A small-molecule ligand and the protein it binds are described below.
Small molecule (SMILES): COc1ccc(Oc2cccc([C@@H](C)Nc3nc4n(n3)C(=O)CC(C)=N4)c2)cc1

Sequence of chain 4.B:
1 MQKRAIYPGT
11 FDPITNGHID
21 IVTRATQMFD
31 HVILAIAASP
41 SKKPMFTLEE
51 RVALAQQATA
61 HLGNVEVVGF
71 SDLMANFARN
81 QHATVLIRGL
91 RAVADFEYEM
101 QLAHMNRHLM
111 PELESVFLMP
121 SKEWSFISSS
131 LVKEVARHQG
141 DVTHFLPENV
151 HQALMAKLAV

Binding-site contacts:
Ligand atom C14 contacts residue SER71 of chain 4.B at 3.5 Å.
Ligand atom C8 contacts residue ALA37 of chain 4.B at 3.7 Å (hydrophobic).
Ligand atom C19 contacts residue VAL135 of chain 9.B at 3.8 Å (hydrophobic).
Ligand atom C contacts residue LEU102 of chain 4.B at 3.8 Å (hydrophobic).
Ligand atom C15 contacts residue MET74 of chain 4.B at 3.8 Å (hydrophobic).
Ligand atom C9 contacts residue ALA37 of chain 4.B at 3.8 Å (hydrophobic).
Ligand atom C14 contacts residue SER39 of chain 4.B at 3.4 Å.
Ligand atom C4 contacts residue PG41 of chain 4.N at 3.8 Å.
Ligand atom C contacts residue GLU99 of chain 4.B at 3.7 Å.
Ligand atom N3 contacts residue LEU73 of chain 4.B at 3.5 Å.
Ligand atom C9 contacts residue THR10 of chain 4.B at 3.6 Å.
Ligand atom C12 contacts residue PHE70 of chain 4.B at 3.7 Å (hydrophobic).
Ligand atom C10 contacts residue ALA37 of chain 4.B at 3.8 Å (hydrophobic).
Ligand atom C9 contacts residue PG41 of chain 4.N at 3.7 Å.
Ligand atom C2 contacts residue ARG88 of chain 4.B at 3.6 Å.
Ligand atom O contacts residue ASN106 of chain 4.B at 3.1 Å (h-bond).
Ligand atom C11 contacts residue ALA37 of chain 4.B at 3.8 Å (hydrophobic).
Ligand atom C contacts residue ASN106 of chain 4.B at 3.4 Å.
Ligand atom N contacts residue HIS138 of chain 9.B at 3.8 Å.
Ligand atom C14 contacts residue ASP72 of chain 4.B at 3.4 Å.
Ligand atom N4 contacts residue LEU73 of chain 4.B at 3.4 Å.
Ligand atom N contacts residue ASP72 of chain 4.B at 3.2 Å (salt-bridge).
Ligand atom C contacts residue ARG88 of chain 4.B at 3.4 Å.
Ligand atom C6 contacts residue MET74 of chain 4.B at 3.8 Å (hydrophobic).
Ligand atom C12 contacts residue ALA37 of chain 4.B at 3.6 Å (hydrophobic).
Ligand atom N4 contacts residue MET74 of chain 4.B at 2.9 Å (h-bond).
Ligand atom O contacts residue MET74 of chain 4.B at 3.8 Å.
Ligand atom C7 contacts residue ALA37 of chain 4.B at 3.6 Å (hydrophobic).
Ligand atom C10 contacts residue SER39 of chain 4.B at 3.8 Å.
Ligand atom O2 contacts residue GLU134 of chain 9.B at 3.6 Å.
Ligand atom C20 contacts residue LEU73 of chain 4.B at 3.7 Å (hydrophobic).
Ligand atom O1 contacts residue PHE70 of chain 4.B at 3.7 Å.
Ligand atom C1 contacts residue MET74 of chain 4.B at 3.7 Å (hydrophobic).
Ligand atom C2 contacts residue PRO8 of chain 4.B at 3.8 Å (hydrophobic).
Ligand atom C19 contacts residue ASN106 of chain 4.B at 3.5 Å.
Ligand atom C3 contacts residue PRO8 of chain 4.B at 3.6 Å (hydrophobic).
Ligand atom C5 contacts residue PG41 of chain 4.N at 3.8 Å.
Ligand atom C5 contacts residue MET74 of chain 4.B at 3.5 Å (hydrophobic).
Ligand atom N1 contacts residue HIS138 of chain 9.B at 3.7 Å.
Ligand atom O2 contacts residue PG41 of chain 4.N at 3.4 Å (h-bond).

Sequence of chain 9.B:
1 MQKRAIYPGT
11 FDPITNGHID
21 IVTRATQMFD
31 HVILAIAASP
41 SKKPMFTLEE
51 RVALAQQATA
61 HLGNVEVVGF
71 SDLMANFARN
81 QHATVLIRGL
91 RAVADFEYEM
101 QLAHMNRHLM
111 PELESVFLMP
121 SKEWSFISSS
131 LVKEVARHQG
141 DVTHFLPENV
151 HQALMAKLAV